Sequence of chain 1.C:
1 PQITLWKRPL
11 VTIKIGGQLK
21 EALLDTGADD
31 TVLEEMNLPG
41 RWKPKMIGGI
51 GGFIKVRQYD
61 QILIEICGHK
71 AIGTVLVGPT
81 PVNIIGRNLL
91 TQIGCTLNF

Binding-site contacts:
Ligand atom C16 contacts residue ILE50 of chain 1.C at 3.6 Å (hydrophobic).
Ligand atom C41 contacts residue ASP29 of chain 1.C at 3.5 Å.
Ligand atom N01 contacts residue GLY27 of chain 1.D at 3.2 Å (h-bond).
Ligand atom C39 contacts residue ASP30 of chain 1.C at 3.6 Å.
Ligand atom C37 contacts residue ASP30 of chain 1.C at 3.1 Å.
Ligand atom O11 contacts residue GLY49 of chain 1.C at 3.5 Å.
Ligand atom O29 contacts residue ALA28 of chain 1.D at 3.5 Å.
Ligand atom C24 contacts residue GLY49 of chain 1.D at 3.4 Å.
Ligand atom C04 contacts residue GLY27 of chain 1.D at 3.6 Å.
Ligand atom C24 contacts residue PRO81 of chain 1.C at 3.3 Å (hydrophobic).
Ligand atom C40 contacts residue ALA28 of chain 1.C at 3.6 Å (hydrophobic).
Ligand atom C27 contacts residue GLY27 of chain 1.D at 3.6 Å.
Ligand atom C28 contacts residue ALA28 of chain 1.D at 3.0 Å (hydrophobic).
Ligand atom C33 contacts residue ASP29 of chain 1.D at 3.4 Å.
Ligand atom C43 contacts residue VAL32 of chain 1.C at 3.2 Å (hydrophobic).
Ligand atom C23 contacts residue ILE84 of chain 1.C at 3.6 Å (hydrophobic).
Ligand atom C03 contacts residue ASP25 of chain 1.C at 2.8 Å.
Ligand atom C04 contacts residue ILE84 of chain 1.C at 3.6 Å (hydrophobic).
Ligand atom O09 contacts residue ASP25 of chain 1.C at 3.2 Å (salt-bridge).
Ligand atom O36 contacts residue ALA28 of chain 1.C at 3.2 Å.
Ligand atom O20 contacts residue GLY48 of chain 1.D at 3.4 Å (h-bond).
Ligand atom C43 contacts residue ASP30 of chain 1.C at 3.3 Å.
Ligand atom C43 contacts residue ALA28 of chain 1.C at 3.6 Å (hydrophobic).
Ligand atom C15 contacts residue PRO81 of chain 1.D at 3.5 Å (hydrophobic).
Ligand atom C25 contacts residue PRO81 of chain 1.C at 3.3 Å (hydrophobic).
Ligand atom O29 contacts residue ASP30 of chain 1.D at 3.4 Å (salt-bridge).
Ligand atom C16 contacts residue GLY49 of chain 1.C at 3.3 Å.
Ligand atom C04 contacts residue ASP25 of chain 1.C at 3.4 Å.
Ligand atom C42 contacts residue ASP29 of chain 1.C at 3.4 Å.
Ligand atom C16 contacts residue PRO81 of chain 1.D at 3.4 Å (hydrophobic).
Ligand atom C05 contacts residue ASP25 of chain 1.D at 3.0 Å.
Ligand atom O09 contacts residue GLY27 of chain 1.C at 3.3 Å (h-bond).
Ligand atom C17 contacts residue ILE50 of chain 1.C at 3.6 Å (hydrophobic).
Ligand atom O09 contacts residue ASP25 of chain 1.D at 2.4 Å (salt-bridge).
Ligand atom C38 contacts residue ASP30 of chain 1.C at 3.5 Å.
Ligand atom C24 contacts residue ILE50 of chain 1.D at 3.5 Å (hydrophobic).
Ligand atom C31 contacts residue GLY48 of chain 1.D at 3.5 Å.
Ligand atom N07 contacts residue GLY27 of chain 1.C at 3.3 Å (h-bond).
Ligand atom C34 contacts residue GLY48 of chain 1.D at 2.9 Å.
Ligand atom O32 contacts residue ASP29 of chain 1.D at 2.9 Å (salt-bridge).

Sequence of chain 1.D:
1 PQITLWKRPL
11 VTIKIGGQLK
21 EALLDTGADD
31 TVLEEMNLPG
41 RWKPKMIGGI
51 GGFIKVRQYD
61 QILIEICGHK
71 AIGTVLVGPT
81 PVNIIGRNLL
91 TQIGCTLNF

A small-molecule ligand and the protein it binds are described below.
Small molecule (SMILES): Cc1cccc(C)c1OCC(=O)N[C@@H](Cc1ccccc1)[C@@H](O)C[C@H](Cc1ccccc1)NC(=O)O[C@H]1CO[C@H]2OCC[C@H]21